Sequence of chain 1.G:
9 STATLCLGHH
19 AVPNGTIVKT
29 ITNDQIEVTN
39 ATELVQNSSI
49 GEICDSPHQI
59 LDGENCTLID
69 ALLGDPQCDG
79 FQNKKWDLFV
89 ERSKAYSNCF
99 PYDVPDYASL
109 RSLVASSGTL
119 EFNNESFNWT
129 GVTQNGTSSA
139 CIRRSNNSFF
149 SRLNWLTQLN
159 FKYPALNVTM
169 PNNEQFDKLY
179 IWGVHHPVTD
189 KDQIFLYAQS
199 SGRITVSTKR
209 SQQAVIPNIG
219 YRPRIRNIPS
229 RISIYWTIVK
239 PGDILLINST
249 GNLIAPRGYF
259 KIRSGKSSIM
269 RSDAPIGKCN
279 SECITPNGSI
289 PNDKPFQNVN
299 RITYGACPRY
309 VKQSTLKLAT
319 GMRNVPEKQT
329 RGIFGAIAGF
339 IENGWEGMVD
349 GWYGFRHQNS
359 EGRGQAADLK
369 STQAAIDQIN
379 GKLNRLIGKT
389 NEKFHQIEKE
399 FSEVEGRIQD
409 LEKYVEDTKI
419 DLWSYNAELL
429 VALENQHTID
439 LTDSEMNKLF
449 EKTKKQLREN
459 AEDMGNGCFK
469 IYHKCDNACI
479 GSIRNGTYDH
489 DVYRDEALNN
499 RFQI

Binding-site contacts:
Ligand atom C8 contacts residue ASN285 of chain 1.G at 4.2 Å.
Ligand atom C3 contacts residue ASN285 of chain 1.G at 3.8 Å.
Ligand atom O7 contacts residue ASN45 of chain 1.G at 4.0 Å.
Ligand atom C2 contacts residue ASN285 of chain 1.G at 2.5 Å.
Ligand atom N2 contacts residue VAL297 of chain 1.G at 3.8 Å.
Ligand atom C7 contacts residue ASN285 of chain 1.G at 3.6 Å.
Ligand atom C5 contacts residue ASN285 of chain 1.G at 3.7 Å.
Ligand atom N2 contacts residue ASN285 of chain 1.G at 2.9 Å (h-bond).
Ligand atom C2 contacts residue VAL297 of chain 1.G at 4.5 Å (hydrophobic).
Ligand atom O7 contacts residue VAL297 of chain 1.G at 3.9 Å.
Ligand atom C4 contacts residue ASN285 of chain 1.G at 4.3 Å.
Ligand atom O5 contacts residue ASN285 of chain 1.G at 2.5 Å (h-bond).
Ligand atom C3 contacts residue VAL297 of chain 1.G at 4.3 Å (hydrophobic).
Ligand atom O7 contacts residue ASN285 of chain 1.G at 4.3 Å.
Ligand atom C1 contacts residue ASN285 of chain 1.G at 1.4 Å.

A protein and the small-molecule ligand that binds it are described below.
Small molecule (SMILES): CC(=O)N[C@H]1[C@H](O[C@H]2[C@H](O)[C@@H](NC(C)=O)CO[C@@H]2CO)O[C@H](CO)[C@@H](O[C@@H]2O[C@H](CO)[C@@H](O)[C@H](O)[C@@H]2O)[C@@H]1O